The small molecule below binds the protein below.
Small molecule (SMILES): O=C(O)c1cnn(-c2ccc(F)cc2)c1OCCCc1c[nH]c2ccccc12

Binding-site contacts:
Ligand atom C10 contacts residue LEU59 of chain 1.B at 4.1 Å (hydrophobic).
Ligand atom C26 contacts residue GLN30 of chain 1.B at 3.6 Å.
Ligand atom C24 contacts residue ILE22 of chain 1.B at 3.8 Å (hydrophobic).
Ligand atom C10 contacts residue VAL56 of chain 1.B at 3.2 Å (hydrophobic).
Ligand atom F12 contacts residue VAL56 of chain 1.B at 4.3 Å.
Ligand atom C17 contacts residue PHE33 of chain 1.B at 3.4 Å (hydrophobic).
Ligand atom C14 contacts residue GLN30 of chain 1.B at 3.1 Å.
Ligand atom C09 contacts residue VAL56 of chain 1.B at 3.5 Å (hydrophobic).
Ligand atom C28 contacts residue GLN30 of chain 1.B at 3.7 Å.
Ligand atom C13 contacts residue GLN30 of chain 1.B at 3.6 Å.
Ligand atom C24 contacts residue TRP24 of chain 1.B at 4.3 Å (hydrophobic).
Ligand atom F12 contacts residue LEU52 of chain 1.B at 3.8 Å.
Ligand atom N22 contacts residue ASP29 of chain 1.B at 4.3 Å.
Ligand atom C27 contacts residue GLN30 of chain 1.B at 3.0 Å.
Ligand atom C19 contacts residue GLN30 of chain 1.B at 4.2 Å.
Ligand atom O16 contacts residue GLN30 of chain 1.B at 3.3 Å (h-bond).
Ligand atom C02 contacts residue GLN30 of chain 1.B at 4.2 Å.
Ligand atom F12 contacts residue PRO53 of chain 1.B at 3.6 Å.
Ligand atom C02 contacts residue ARG34 of chain 1.B at 3.5 Å.
Ligand atom C21 contacts residue PHE33 of chain 1.B at 4.1 Å (hydrophobic).
Ligand atom C20 contacts residue GLN30 of chain 1.B at 4.0 Å.
Ligand atom C17 contacts residue GLN30 of chain 1.B at 3.9 Å.
Ligand atom C26 contacts residue ARG25 of chain 1.B at 4.0 Å.
Ligand atom C18 contacts residue GLN30 of chain 1.B at 3.6 Å.
Ligand atom C15 contacts residue GLN30 of chain 1.B at 4.2 Å.
Ligand atom O03 contacts residue ARG34 of chain 1.B at 3.4 Å.
Ligand atom C11 contacts residue PRO53 of chain 1.B at 4.4 Å (hydrophobic).
Ligand atom N07 contacts residue GLN30 of chain 1.B at 4.3 Å.
Ligand atom C25 contacts residue TRP24 of chain 1.B at 3.9 Å (hydrophobic).
Ligand atom C19 contacts residue PHE33 of chain 1.B at 4.2 Å (hydrophobic).
Ligand atom C10 contacts residue LEU52 of chain 1.B at 4.2 Å (hydrophobic).
Ligand atom C11 contacts residue VAL56 of chain 1.B at 4.0 Å (hydrophobic).
Ligand atom C09 contacts residue LEU59 of chain 1.B at 4.1 Å (hydrophobic).
Ligand atom C08 contacts residue GLN30 of chain 1.B at 4.1 Å.
Ligand atom O01 contacts residue ALA31 of chain 1.B at 3.9 Å.
Ligand atom C25 contacts residue ILE22 of chain 1.B at 3.9 Å (hydrophobic).
Ligand atom O01 contacts residue GLN30 of chain 1.B at 3.0 Å (h-bond).
Ligand atom C18 contacts residue PHE33 of chain 1.B at 3.5 Å (hydrophobic).
Ligand atom O01 contacts residue ARG34 of chain 1.B at 3.2 Å.
Ligand atom O16 contacts residue ARG34 of chain 1.B at 4.3 Å.

Sequence of chain 1.B:
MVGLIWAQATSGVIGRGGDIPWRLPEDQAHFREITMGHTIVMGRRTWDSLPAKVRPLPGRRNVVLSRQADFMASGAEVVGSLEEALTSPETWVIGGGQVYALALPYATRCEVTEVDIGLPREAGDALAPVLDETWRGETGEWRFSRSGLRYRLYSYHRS